Sequence of chain 1.B:
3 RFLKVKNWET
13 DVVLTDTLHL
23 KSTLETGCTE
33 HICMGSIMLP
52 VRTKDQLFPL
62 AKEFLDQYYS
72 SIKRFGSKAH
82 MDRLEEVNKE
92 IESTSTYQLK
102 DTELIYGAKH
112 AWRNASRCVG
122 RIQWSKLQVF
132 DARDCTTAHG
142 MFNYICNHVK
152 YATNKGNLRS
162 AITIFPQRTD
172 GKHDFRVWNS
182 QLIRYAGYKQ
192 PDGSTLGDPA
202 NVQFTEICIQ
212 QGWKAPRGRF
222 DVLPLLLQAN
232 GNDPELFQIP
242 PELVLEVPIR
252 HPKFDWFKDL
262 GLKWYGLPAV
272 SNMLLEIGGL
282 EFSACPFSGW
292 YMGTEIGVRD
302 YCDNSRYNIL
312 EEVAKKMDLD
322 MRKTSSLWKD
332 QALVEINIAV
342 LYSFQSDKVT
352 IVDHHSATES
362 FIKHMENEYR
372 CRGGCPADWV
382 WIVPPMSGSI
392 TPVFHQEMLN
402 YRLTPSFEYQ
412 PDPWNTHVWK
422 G

The small molecule below binds the protein below.
Small molecule (SMILES): [H]/N=C(/NCCC[C@H](N)CN(O)CCN)N[N+](=O)[O-]

Binding-site contacts:
Ligand atom O3 contacts residue HEM1 of chain 1.I at 3.4 Å.
Ligand atom O3 contacts residue GLY290 of chain 1.B at 3.1 Å (h-bond).
Ligand atom O2 contacts residue SER289 of chain 1.B at 3.5 Å.
Ligand atom C contacts residue GLN182 of chain 1.B at 3.2 Å.
Ligand atom NH2 contacts residue PRO269 of chain 1.B at 4.1 Å.
Ligand atom NO contacts residue PRO269 of chain 1.B at 4.1 Å.
Ligand atom C1' contacts residue GLN182 of chain 1.B at 4.2 Å.
Ligand atom C contacts residue HEM1 of chain 1.I at 3.9 Å.
Ligand atom NE contacts residue GLU296 of chain 1.B at 2.6 Å (salt-bridge).
Ligand atom CZ contacts residue HEM1 of chain 1.I at 3.7 Å.
Ligand atom CD contacts residue HEM1 of chain 1.I at 3.8 Å.
Ligand atom O3 contacts residue TRP291 of chain 1.B at 3.0 Å (h-bond).
Ligand atom O2 contacts residue PHE288 of chain 1.B at 3.8 Å.
Ligand atom O3 contacts residue PRO269 of chain 1.B at 3.5 Å.
Ligand atom O2 contacts residue GLY290 of chain 1.B at 3.1 Å (h-bond).
Ligand atom N contacts residue HEM1 of chain 1.I at 3.4 Å (h-bond).
Ligand atom O2 contacts residue PRO269 of chain 1.B at 4.0 Å.
Ligand atom NH2 contacts residue GLU296 of chain 1.B at 2.9 Å (salt-bridge).
Ligand atom CB contacts residue GLN182 of chain 1.B at 4.2 Å.
Ligand atom CA contacts residue HEM1 of chain 1.I at 3.2 Å.
Ligand atom O1' contacts residue HEM1 of chain 1.I at 2.7 Å (h-bond).
Ligand atom CD contacts residue GLU296 of chain 1.B at 3.5 Å.
Ligand atom NH1 contacts residue HEM1 of chain 1.I at 3.6 Å.
Ligand atom NH2 contacts residue HEM1 of chain 1.I at 3.4 Å.
Ligand atom N contacts residue GLU296 of chain 1.B at 3.0 Å (salt-bridge).
Ligand atom NA contacts residue HEM1 of chain 1.I at 3.4 Å (h-bond).
Ligand atom CB contacts residue GLU296 of chain 1.B at 3.2 Å.
Ligand atom CD contacts residue VAL271 of chain 1.B at 4.0 Å (hydrophobic).
Ligand atom NO contacts residue HEM1 of chain 1.I at 3.5 Å.
Ligand atom NA contacts residue GLN182 of chain 1.B at 4.2 Å.
Ligand atom CZ contacts residue GLU296 of chain 1.B at 3.6 Å.
Ligand atom CA contacts residue GLU296 of chain 1.B at 3.4 Å.
Ligand atom NO contacts residue GLY290 of chain 1.B at 3.5 Å (h-bond).
Ligand atom O3 contacts residue SER289 of chain 1.B at 4.2 Å.
Ligand atom CG contacts residue GLU296 of chain 1.B at 3.9 Å.
Ligand atom CG contacts residue VAL271 of chain 1.B at 3.6 Å (hydrophobic).
Ligand atom NB contacts residue HEM1 of chain 1.I at 4.2 Å.
Ligand atom O2 contacts residue HEM1 of chain 1.I at 3.3 Å.
Ligand atom NE contacts residue HEM1 of chain 1.I at 3.9 Å.
Ligand atom NH2 contacts residue TRP291 of chain 1.B at 3.0 Å (h-bond).